Binding-site contacts:
Ligand atom C6 contacts residue HIS57 of chain 1.A at 3.4 Å.
Ligand atom O14 contacts residue LNQ1 of chain 1.G at 2.8 Å.
Ligand atom O3 contacts residue TRP88 of chain 1.A at 3.7 Å.
Ligand atom C3 contacts residue ASN90 of chain 1.A at 3.7 Å.
Ligand atom O4 contacts residue LYS91 of chain 1.A at 2.8 Å (salt-bridge).
Ligand atom C13 contacts residue LNQ1 of chain 1.G at 2.4 Å.
Ligand atom C2 contacts residue LYS91 of chain 1.A at 4.0 Å.
Ligand atom O18 contacts residue GLN61 of chain 1.A at 3.5 Å (h-bond).
Ligand atom O2 contacts residue ASN90 of chain 1.A at 3.0 Å (h-bond).
Ligand atom O6 contacts residue HIS57 of chain 1.A at 3.5 Å.
Ligand atom C5 contacts residue TRP88 of chain 1.A at 3.6 Å (hydrophobic).
Ligand atom C9 contacts residue LNQ1 of chain 1.G at 3.7 Å.
Ligand atom C10 contacts residue LNQ1 of chain 1.G at 3.7 Å.
Ligand atom O3 contacts residue ASN90 of chain 1.A at 2.7 Å (h-bond).
Ligand atom O17 contacts residue TYR12 of chain 1.A at 3.2 Å.
Ligand atom N15 contacts residue LNQ1 of chain 1.G at 1.5 Å.
Ligand atom C3 contacts residue TRP88 of chain 1.A at 3.6 Å (hydrophobic).
Ligand atom O4 contacts residue GLN56 of chain 1.A at 3.3 Å.
Ligand atom C6 contacts residue TRP88 of chain 1.A at 3.8 Å (hydrophobic).
Ligand atom C2 contacts residue ASN90 of chain 1.A at 4.0 Å.
Ligand atom O18 contacts residue TYR12 of chain 1.A at 3.6 Å.
Ligand atom O6 contacts residue TRP88 of chain 1.A at 3.9 Å.
Ligand atom O18 contacts residue TRP88 of chain 1.A at 3.4 Å.
Ligand atom O3 contacts residue LYS91 of chain 1.A at 2.8 Å (salt-bridge).
Ligand atom C4 contacts residue LYS91 of chain 1.A at 3.8 Å.
Ligand atom C6 contacts residue GLN56 of chain 1.A at 3.8 Å.
Ligand atom N16 contacts residue TYR12 of chain 1.A at 3.5 Å.
Ligand atom O5 contacts residue GLN56 of chain 1.A at 3.7 Å.
Ligand atom O1 contacts residue TRP88 of chain 1.A at 3.7 Å.
Ligand atom O18 contacts residue GLY33 of chain 1.B at 2.9 Å (h-bond).
Ligand atom O17 contacts residue GLY33 of chain 1.B at 3.3 Å.
Ligand atom C4 contacts residue TRP88 of chain 1.A at 3.6 Å (hydrophobic).
Ligand atom O6 contacts residue GLN61 of chain 1.A at 3.0 Å (h-bond).
Ligand atom C3 contacts residue LYS91 of chain 1.A at 3.8 Å.
Ligand atom O6 contacts residue GLN56 of chain 1.A at 3.8 Å.
Ligand atom N16 contacts residue GLY33 of chain 1.B at 3.4 Å (h-bond).
Ligand atom C12 contacts residue TRP88 of chain 1.A at 3.8 Å (hydrophobic).
Ligand atom O4 contacts residue GLU51 of chain 1.A at 2.6 Å (salt-bridge).
Ligand atom C4 contacts residue GLU51 of chain 1.A at 3.3 Å.
Ligand atom O18 contacts residue ALA32 of chain 1.B at 3.9 Å.

Sequence of chain 1.B:
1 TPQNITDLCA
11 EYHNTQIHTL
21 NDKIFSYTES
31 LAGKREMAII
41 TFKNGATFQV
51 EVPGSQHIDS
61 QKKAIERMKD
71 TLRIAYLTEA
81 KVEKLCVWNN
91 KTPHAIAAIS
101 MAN

A small-molecule ligand and the protein it binds are described below.
Small molecule (SMILES): NC(=O)c1cc(O[C@H]2O[C@H](CO)[C@H](O)[C@H](O)[C@H]2O)cc([N+](=O)[O-])c1

Sequence of chain 1.A:
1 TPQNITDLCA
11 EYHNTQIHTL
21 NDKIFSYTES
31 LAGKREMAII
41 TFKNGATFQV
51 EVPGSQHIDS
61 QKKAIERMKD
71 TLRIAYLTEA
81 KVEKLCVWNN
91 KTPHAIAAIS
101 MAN